A protein and the small-molecule ligand that binds it are described below.
Small molecule (SMILES): CCCOC(=O)c1ccc(O)cc1

Binding-site contacts:
Ligand atom CAD contacts residue LEU90 of chain 1.B at 3.9 Å (hydrophobic).
Ligand atom OAJ contacts residue LEU45 of chain 1.B at 3.7 Å.
Ligand atom CAK contacts residue PHE103 of chain 1.B at 4.1 Å (hydrophobic).
Ligand atom CAG contacts residue PHE103 of chain 1.B at 4.0 Å (hydrophobic).
Ligand atom OAC contacts residue GLU52 of chain 1.B at 2.4 Å (salt-bridge).
Ligand atom CAF contacts residue PHE103 of chain 1.B at 3.9 Å (hydrophobic).
Ligand atom CAE contacts residue ALA49 of chain 1.B at 4.1 Å (hydrophobic).
Ligand atom CAM contacts residue PHE103 of chain 1.B at 3.7 Å (hydrophobic).
Ligand atom CAA contacts residue ALA49 of chain 1.B at 3.9 Å (hydrophobic).
Ligand atom CAL contacts residue LEU86 of chain 1.B at 4.2 Å (hydrophobic).
Ligand atom CAG contacts residue LEU45 of chain 1.B at 3.8 Å (hydrophobic).
Ligand atom CAE contacts residue GLU52 of chain 1.B at 3.6 Å.
Ligand atom CAI contacts residue LEU45 of chain 1.B at 4.0 Å (hydrophobic).
Ligand atom CAF contacts residue LEU90 of chain 1.B at 4.1 Å (hydrophobic).
Ligand atom OAB contacts residue PHE103 of chain 1.B at 4.5 Å.
Ligand atom CAA contacts residue TRP82 of chain 1.B at 4.4 Å (hydrophobic).
Ligand atom CAI contacts residue ALA49 of chain 1.B at 4.2 Å (hydrophobic).
Ligand atom CAI contacts residue THR46 of chain 1.B at 4.4 Å.
Ligand atom CAA contacts residue LEU224 of chain 1.B at 3.6 Å (hydrophobic).
Ligand atom CAD contacts residue PHE103 of chain 1.B at 4.2 Å (hydrophobic).
Ligand atom CAL contacts residue GLU52 of chain 1.B at 3.4 Å.
Ligand atom CAL contacts residue PHE103 of chain 1.B at 4.2 Å (hydrophobic).
Ligand atom CAD contacts residue LEU86 of chain 1.B at 3.8 Å (hydrophobic).
Ligand atom CAE contacts residue LEU45 of chain 1.B at 4.1 Å (hydrophobic).
Ligand atom OAC contacts residue LEU86 of chain 1.B at 3.8 Å.
Ligand atom CAE contacts residue PHE103 of chain 1.B at 4.0 Å (hydrophobic).
Ligand atom CAG contacts residue ALA49 of chain 1.B at 4.0 Å (hydrophobic).
Ligand atom CAE contacts residue LEU48 of chain 1.B at 4.4 Å (hydrophobic).
Ligand atom CAL contacts residue ARG93 of chain 1.B at 4.4 Å.
Ligand atom OAC contacts residue LEU90 of chain 1.B at 4.5 Å.
Ligand atom OAC contacts residue ARG93 of chain 1.B at 3.4 Å (salt-bridge).

Sequence of chain 1.B:
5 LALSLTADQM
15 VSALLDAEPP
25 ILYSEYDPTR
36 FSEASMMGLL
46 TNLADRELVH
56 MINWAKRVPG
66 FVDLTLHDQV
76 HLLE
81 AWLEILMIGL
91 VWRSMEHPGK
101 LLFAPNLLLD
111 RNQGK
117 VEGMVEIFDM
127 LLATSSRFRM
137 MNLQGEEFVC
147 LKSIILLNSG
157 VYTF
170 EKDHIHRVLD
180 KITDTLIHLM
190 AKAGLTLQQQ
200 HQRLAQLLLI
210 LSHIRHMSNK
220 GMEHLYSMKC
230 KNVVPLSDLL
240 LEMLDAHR